The small molecule below binds the protein below.
Small molecule (SMILES): O=C(c1ccc(F)c(O)c1)c1cccc(-c2cccc(O)c2F)n1

Binding-site contacts:
Ligand atom C7 contacts residue SER46 of chain 3.A at 3.8 Å.
Ligand atom C7 contacts residue ALA50 of chain 3.A at 3.8 Å (hydrophobic).
Ligand atom C16 contacts residue GLU54 of chain 3.A at 4.2 Å.
Ligand atom C13 contacts residue SER46 of chain 3.A at 3.8 Å.
Ligand atom C17 contacts residue GLU54 of chain 3.A at 4.5 Å.
Ligand atom C11 contacts residue GLY47 of chain 3.A at 3.3 Å.
Ligand atom F contacts residue SER46 of chain 3.A at 3.7 Å.
Ligand atom C12 contacts residue GLY47 of chain 3.A at 3.6 Å.
Ligand atom C14 contacts residue GLY47 of chain 3.A at 3.9 Å.
Ligand atom F1 contacts residue ARG29 of chain 3.A at 3.1 Å.
Ligand atom C10 contacts residue GLY20 of chain 3.A at 4.3 Å.
Ligand atom O2 contacts residue SER46 of chain 3.A at 3.2 Å (h-bond).
Ligand atom C12 contacts residue ARG21 of chain 3.A at 3.9 Å.
Ligand atom C6 contacts residue ALA50 of chain 3.A at 3.7 Å (hydrophobic).
Ligand atom F contacts residue GLY47 of chain 3.A at 4.4 Å.
Ligand atom C13 contacts residue GLY47 of chain 3.A at 3.8 Å.
Ligand atom C9 contacts residue GLY47 of chain 3.A at 3.7 Å.
Ligand atom C11 contacts residue ARG21 of chain 3.A at 3.9 Å.
Ligand atom C14 contacts residue SER46 of chain 3.A at 4.1 Å.
Ligand atom C11 contacts residue GLY20 of chain 3.A at 3.5 Å.
Ligand atom O2 contacts residue GLY47 of chain 3.A at 4.3 Å.
Ligand atom C17 contacts residue ARG29 of chain 3.A at 3.7 Å.
Ligand atom C5 contacts residue ALA50 of chain 3.A at 4.2 Å (hydrophobic).
Ligand atom C8 contacts residue ALA50 of chain 3.A at 4.2 Å (hydrophobic).
Ligand atom C8 contacts residue SER46 of chain 3.A at 4.4 Å.
Ligand atom C9 contacts residue SER46 of chain 3.A at 4.3 Å.
Ligand atom C12 contacts residue GLY20 of chain 3.A at 4.2 Å.
Ligand atom C16 contacts residue ARG29 of chain 3.A at 3.7 Å.
Ligand atom C10 contacts residue GLY47 of chain 3.A at 3.4 Å.
Ligand atom C8 contacts residue GLY47 of chain 3.A at 4.5 Å.

Sequence of chain 3.A:
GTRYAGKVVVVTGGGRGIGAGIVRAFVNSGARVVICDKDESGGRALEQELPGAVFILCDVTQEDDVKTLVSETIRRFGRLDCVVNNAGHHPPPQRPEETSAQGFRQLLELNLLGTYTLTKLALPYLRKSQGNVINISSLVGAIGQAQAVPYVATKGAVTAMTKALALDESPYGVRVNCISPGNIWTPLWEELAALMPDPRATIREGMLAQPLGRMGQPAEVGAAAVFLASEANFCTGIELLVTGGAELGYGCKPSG